The small molecule below binds the protein below.
Small molecule (SMILES): CC(=O)N[C@@H]1[C@@H](O)[C@H](O)[C@@H](CO)O[C@H]1O

Binding-site contacts:
Ligand atom C5 contacts residue PHE780 of chain 1.B at 3.9 Å (hydrophobic).
Ligand atom C2 contacts residue ASN781 of chain 1.B at 2.5 Å.
Ligand atom C6 contacts residue ASN781 of chain 1.B at 3.4 Å.
Ligand atom C6 contacts residue ARG873 of chain 1.B at 3.9 Å.
Ligand atom C4 contacts residue PHE780 of chain 1.B at 3.4 Å (hydrophobic).
Ligand atom C1 contacts residue ASN781 of chain 1.B at 1.5 Å.
Ligand atom C5 contacts residue ASN781 of chain 1.B at 3.3 Å.
Ligand atom O5 contacts residue PHE780 of chain 1.B at 4.3 Å.
Ligand atom O5 contacts residue ASN781 of chain 1.B at 2.5 Å (h-bond).
Ligand atom O6 contacts residue ARG873 of chain 1.B at 2.5 Å (salt-bridge).
Ligand atom N2 contacts residue ASN781 of chain 1.B at 3.5 Å (h-bond).
Ligand atom C4 contacts residue ARG873 of chain 1.B at 4.3 Å.
Ligand atom C4 contacts residue ASN781 of chain 1.B at 3.6 Å.
Ligand atom C2 contacts residue PHE780 of chain 1.B at 4.0 Å (hydrophobic).
Ligand atom O6 contacts residue PHE780 of chain 1.B at 3.6 Å.
Ligand atom O4 contacts residue ARG873 of chain 1.B at 3.7 Å.
Ligand atom O4 contacts residue PHE780 of chain 1.B at 4.2 Å.
Ligand atom C5 contacts residue ARG873 of chain 1.B at 4.5 Å.
Ligand atom C1 contacts residue PHE780 of chain 1.B at 3.9 Å (hydrophobic).
Ligand atom C3 contacts residue PHE780 of chain 1.B at 4.2 Å (hydrophobic).
Ligand atom C3 contacts residue ASN781 of chain 1.B at 3.7 Å.
Ligand atom O7 contacts residue ASN781 of chain 1.B at 3.3 Å (h-bond).
Ligand atom C6 contacts residue PHE780 of chain 1.B at 3.4 Å (hydrophobic).
Ligand atom C7 contacts residue ASN781 of chain 1.B at 3.8 Å.

Sequence of chain 1.B:
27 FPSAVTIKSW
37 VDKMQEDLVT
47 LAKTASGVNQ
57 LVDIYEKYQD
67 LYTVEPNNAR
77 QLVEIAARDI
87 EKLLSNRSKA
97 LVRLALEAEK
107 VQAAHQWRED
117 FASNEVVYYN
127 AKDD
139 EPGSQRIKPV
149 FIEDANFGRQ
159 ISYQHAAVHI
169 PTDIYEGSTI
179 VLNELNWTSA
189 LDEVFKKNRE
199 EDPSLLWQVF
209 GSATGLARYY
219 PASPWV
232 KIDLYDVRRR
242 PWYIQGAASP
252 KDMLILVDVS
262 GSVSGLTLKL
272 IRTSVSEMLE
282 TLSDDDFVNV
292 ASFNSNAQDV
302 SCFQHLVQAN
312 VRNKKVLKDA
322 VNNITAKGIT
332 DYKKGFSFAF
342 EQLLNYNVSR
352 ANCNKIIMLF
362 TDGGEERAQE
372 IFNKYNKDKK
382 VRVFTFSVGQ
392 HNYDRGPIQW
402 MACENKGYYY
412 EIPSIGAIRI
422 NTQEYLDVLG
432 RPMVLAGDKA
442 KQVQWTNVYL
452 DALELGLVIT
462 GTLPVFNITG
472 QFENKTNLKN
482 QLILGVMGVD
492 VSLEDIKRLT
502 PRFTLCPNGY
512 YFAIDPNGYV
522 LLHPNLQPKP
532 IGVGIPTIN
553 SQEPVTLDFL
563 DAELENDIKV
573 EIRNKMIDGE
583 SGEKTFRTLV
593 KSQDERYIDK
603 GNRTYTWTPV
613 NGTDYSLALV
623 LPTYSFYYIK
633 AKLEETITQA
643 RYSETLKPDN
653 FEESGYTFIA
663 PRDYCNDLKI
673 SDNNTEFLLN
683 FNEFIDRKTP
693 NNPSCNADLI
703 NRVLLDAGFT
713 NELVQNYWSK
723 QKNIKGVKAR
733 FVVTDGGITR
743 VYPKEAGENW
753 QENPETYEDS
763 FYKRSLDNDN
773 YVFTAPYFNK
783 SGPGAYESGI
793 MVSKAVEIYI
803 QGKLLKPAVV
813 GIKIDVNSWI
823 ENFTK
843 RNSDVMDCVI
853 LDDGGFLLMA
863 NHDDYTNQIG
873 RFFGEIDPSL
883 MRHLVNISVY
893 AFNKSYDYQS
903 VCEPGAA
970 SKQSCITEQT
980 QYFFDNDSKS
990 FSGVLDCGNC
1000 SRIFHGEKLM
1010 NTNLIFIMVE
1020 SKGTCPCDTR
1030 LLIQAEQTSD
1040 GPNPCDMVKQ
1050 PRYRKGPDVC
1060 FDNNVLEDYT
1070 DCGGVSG